Binding-site contacts:
Ligand atom CG contacts residue GOL1 of chain 1.J at 3.2 Å.
Ligand atom SD contacts residue GLY19 of chain 1.B at 3.4 Å.
Ligand atom CA contacts residue ASN64 of chain 1.A at 3.3 Å.
Ligand atom O contacts residue ASN64 of chain 1.A at 3.3 Å (h-bond).
Ligand atom O contacts residue ASN88 of chain 1.B at 2.7 Å (h-bond).
Ligand atom OE2 contacts residue PHE17 of chain 1.B at 3.4 Å.
Ligand atom CG contacts residue TYR11 of chain 1.A at 3.4 Å (hydrophobic).
Ligand atom CA contacts residue ASN71 of chain 1.A at 3.5 Å.
Ligand atom O contacts residue ASN71 of chain 1.A at 2.9 Å (h-bond).
Ligand atom O contacts residue HIS70 of chain 1.A at 3.1 Å.
Ligand atom CG contacts residue PHE60 of chain 1.A at 3.5 Å (hydrophobic).
Ligand atom N contacts residue ASN71 of chain 1.A at 2.7 Å (h-bond).
Ligand atom N contacts residue TYR11 of chain 1.A at 2.8 Å (h-bond).
Ligand atom O contacts residue TRP67 of chain 1.B at 3.1 Å (h-bond).
Ligand atom O contacts residue PHE17 of chain 1.B at 3.3 Å.
Ligand atom CE1 contacts residue SER74 of chain 1.A at 3.5 Å.
Ligand atom OE1 contacts residue TYR15 of chain 1.B at 2.6 Å (h-bond).
Ligand atom CG contacts residue PRO62 of chain 1.B at 3.4 Å (hydrophobic).
Ligand atom OE1 contacts residue PHE17 of chain 1.B at 3.3 Å.
Ligand atom C contacts residue VAL67 of chain 1.A at 3.5 Å (hydrophobic).
Ligand atom CE contacts residue GLY19 of chain 1.B at 3.3 Å.
Ligand atom O contacts residue HIS87 of chain 1.B at 2.8 Å (h-bond).
Ligand atom OE1 contacts residue SER36 of chain 1.B at 2.7 Å (h-bond).
Ligand atom N contacts residue ASN64 of chain 1.A at 3.0 Å (h-bond).
Ligand atom OH contacts residue PRO62 of chain 1.B at 3.4 Å.
Ligand atom CD1 contacts residue SER74 of chain 1.A at 3.1 Å.
Ligand atom CD contacts residue GOL1 of chain 1.J at 3.2 Å.
Ligand atom CG contacts residue ARG83 of chain 1.B at 3.5 Å.
Ligand atom CB contacts residue ASN71 of chain 1.A at 3.4 Å.
Ligand atom OH contacts residue LEU59 of chain 1.B at 2.8 Å (h-bond).
Ligand atom CD contacts residue SER36 of chain 1.B at 3.5 Å.
Ligand atom CA contacts residue TYR11 of chain 1.A at 3.5 Å (hydrophobic).
Ligand atom N contacts residue ASN88 of chain 1.B at 2.7 Å (h-bond).
Ligand atom CE2 contacts residue ALA63 of chain 1.B at 3.5 Å (hydrophobic).
Ligand atom CG contacts residue HIS87 of chain 1.B at 3.4 Å.
Ligand atom CB contacts residue PHE60 of chain 1.A at 3.5 Å (hydrophobic).
Ligand atom O contacts residue TRP67 of chain 1.B at 3.3 Å.
Ligand atom O contacts residue PHE17 of chain 1.B at 3.5 Å.
Ligand atom CB contacts residue TYR25 of chain 1.A at 3.2 Å (hydrophobic).
Ligand atom CD contacts residue PHE17 of chain 1.B at 3.3 Å (hydrophobic).

This small molecule binds to this protein.
Small molecule (SMILES): CSCC[C@H](NC(=O)[C@@H]1CCCN1C(=O)[C@H](C)N)C(=O)N1CCC[C@H]1C(=O)N[C@@H](CCSC)C(=O)N1CCC[C@H]1C(=O)N[C@@H](CCC(=O)O)C(=O)N[C@@H](CC(C)C)C(=O)N1CCC[C@H]1C(=O)N[C@@H](Cc1ccc(O)cc1)C(=O)N1CCC[C@H]1C=O

Sequence of chain 1.A:
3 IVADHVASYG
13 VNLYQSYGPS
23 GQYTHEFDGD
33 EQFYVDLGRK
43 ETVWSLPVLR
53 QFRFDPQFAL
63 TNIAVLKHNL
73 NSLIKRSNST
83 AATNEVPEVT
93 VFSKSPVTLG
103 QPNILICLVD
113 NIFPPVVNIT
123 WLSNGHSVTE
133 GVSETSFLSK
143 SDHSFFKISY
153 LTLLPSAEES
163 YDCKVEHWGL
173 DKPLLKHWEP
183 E

Sequence of chain 1.B:
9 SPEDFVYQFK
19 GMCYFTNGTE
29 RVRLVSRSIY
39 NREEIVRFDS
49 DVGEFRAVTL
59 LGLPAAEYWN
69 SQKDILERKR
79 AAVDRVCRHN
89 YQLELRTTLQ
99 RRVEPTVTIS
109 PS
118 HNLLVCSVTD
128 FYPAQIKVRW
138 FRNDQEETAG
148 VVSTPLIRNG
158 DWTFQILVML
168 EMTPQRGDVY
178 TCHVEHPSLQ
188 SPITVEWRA